Binding-site contacts:
Ligand atom C19 contacts residue ILE1078 of chain 1.A at 3.8 Å (hydrophobic).
Ligand atom C27 contacts residue PHE1082 of chain 1.A at 4.4 Å (hydrophobic).
Ligand atom C8 contacts residue ILE1078 of chain 1.A at 4.4 Å (hydrophobic).
Ligand atom C27 contacts residue GLN853 of chain 1.A at 3.7 Å.
Ligand atom C22 contacts residue VAL360 of chain 1.A at 3.8 Å (hydrophobic).
Ligand atom C21 contacts residue TYR1083 of chain 1.A at 3.6 Å (hydrophobic).
Ligand atom C5 contacts residue THR387 of chain 1.A at 4.4 Å.
Ligand atom C24 contacts residue VAL360 of chain 1.A at 4.4 Å (hydrophobic).
Ligand atom C21 contacts residue GLN853 of chain 1.A at 3.4 Å.
Ligand atom C18 contacts residue SER1079 of chain 1.A at 3.7 Å.
Ligand atom C19 contacts residue PRO878 of chain 1.A at 3.7 Å (hydrophobic).
Ligand atom C26 contacts residue PRO359 of chain 1.A at 3.7 Å (hydrophobic).
Ligand atom C23 contacts residue GLN853 of chain 1.A at 4.3 Å.
Ligand atom C4 contacts residue THR387 of chain 1.A at 3.9 Å.
Ligand atom C23 contacts residue PHE1082 of chain 1.A at 4.5 Å (hydrophobic).
Ligand atom C25 contacts residue PHE1082 of chain 1.A at 4.0 Å (hydrophobic).
Ligand atom C1 contacts residue PRO878 of chain 1.A at 4.3 Å (hydrophobic).
Ligand atom C21 contacts residue PHE1082 of chain 1.A at 4.5 Å (hydrophobic).
Ligand atom C6 contacts residue THR387 of chain 1.A at 4.0 Å.
Ligand atom C2 contacts residue PRO878 of chain 1.A at 4.2 Å (hydrophobic).
Ligand atom C16 contacts residue VAL360 of chain 1.A at 4.5 Å (hydrophobic).
Ligand atom C7 contacts residue GLU598 of chain 1.A at 4.3 Å.
Ligand atom C26 contacts residue TRP363 of chain 1.A at 3.8 Å (hydrophobic).

Sequence of chain 1.A:
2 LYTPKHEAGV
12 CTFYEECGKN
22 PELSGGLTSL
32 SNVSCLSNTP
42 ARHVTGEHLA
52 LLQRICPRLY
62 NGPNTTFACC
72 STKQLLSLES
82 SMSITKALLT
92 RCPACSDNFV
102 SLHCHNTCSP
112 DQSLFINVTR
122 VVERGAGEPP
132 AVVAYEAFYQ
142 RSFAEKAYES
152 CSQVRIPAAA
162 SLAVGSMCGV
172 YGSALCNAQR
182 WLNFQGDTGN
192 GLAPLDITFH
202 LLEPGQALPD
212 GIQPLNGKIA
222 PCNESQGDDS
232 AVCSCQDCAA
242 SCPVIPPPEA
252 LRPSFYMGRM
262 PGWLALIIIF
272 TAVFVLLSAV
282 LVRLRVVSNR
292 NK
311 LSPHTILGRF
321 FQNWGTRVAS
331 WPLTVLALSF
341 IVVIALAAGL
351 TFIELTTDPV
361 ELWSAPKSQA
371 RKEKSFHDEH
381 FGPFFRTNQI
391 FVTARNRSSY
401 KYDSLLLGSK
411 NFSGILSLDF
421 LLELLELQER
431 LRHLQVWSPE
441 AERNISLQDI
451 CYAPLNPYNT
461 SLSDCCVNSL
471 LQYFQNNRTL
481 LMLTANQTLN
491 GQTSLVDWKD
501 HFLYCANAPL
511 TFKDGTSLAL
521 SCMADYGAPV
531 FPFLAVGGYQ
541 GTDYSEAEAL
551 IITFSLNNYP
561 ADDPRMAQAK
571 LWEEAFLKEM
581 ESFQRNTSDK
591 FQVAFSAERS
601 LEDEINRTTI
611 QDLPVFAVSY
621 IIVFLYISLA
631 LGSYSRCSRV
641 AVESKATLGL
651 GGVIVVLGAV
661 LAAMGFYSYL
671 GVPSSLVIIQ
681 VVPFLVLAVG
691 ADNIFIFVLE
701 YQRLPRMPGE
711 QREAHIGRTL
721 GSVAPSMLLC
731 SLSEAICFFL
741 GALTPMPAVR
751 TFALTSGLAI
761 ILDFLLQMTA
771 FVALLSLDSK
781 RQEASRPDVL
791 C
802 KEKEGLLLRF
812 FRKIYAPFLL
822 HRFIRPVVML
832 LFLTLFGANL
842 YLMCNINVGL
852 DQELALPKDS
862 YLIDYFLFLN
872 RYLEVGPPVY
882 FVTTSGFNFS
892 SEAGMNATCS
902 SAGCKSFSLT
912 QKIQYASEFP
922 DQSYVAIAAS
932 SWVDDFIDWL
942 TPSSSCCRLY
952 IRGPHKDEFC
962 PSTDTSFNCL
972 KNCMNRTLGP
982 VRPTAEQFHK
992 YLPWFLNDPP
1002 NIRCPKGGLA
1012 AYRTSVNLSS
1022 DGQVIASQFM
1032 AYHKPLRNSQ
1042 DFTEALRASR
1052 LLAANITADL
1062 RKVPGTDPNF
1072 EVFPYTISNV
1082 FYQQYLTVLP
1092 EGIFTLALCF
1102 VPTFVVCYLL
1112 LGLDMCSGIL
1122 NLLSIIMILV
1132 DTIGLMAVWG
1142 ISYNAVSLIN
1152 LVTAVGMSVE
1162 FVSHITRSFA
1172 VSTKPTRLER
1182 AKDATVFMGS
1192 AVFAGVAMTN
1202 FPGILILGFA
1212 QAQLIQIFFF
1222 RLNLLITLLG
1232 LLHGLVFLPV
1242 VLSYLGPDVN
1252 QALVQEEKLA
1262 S

This small molecule binds to this protein.
Small molecule (SMILES): CC(C)CCC[C@@H](C)[C@H]1CC[C@H]2[C@@H]3CC=C4C[C@@H](O)CC[C@]4(C)[C@H]3CC[C@]12C